Binding-site contacts:
Ligand atom N1 contacts residue THR146 of chain 1.DB at 4.0 Å.
Ligand atom C6 contacts residue GLY80 of chain 1.G at 3.4 Å.
Ligand atom C2 contacts residue GLY148 of chain 1.DB at 4.1 Å.
Ligand atom O2 contacts residue GLY148 of chain 1.DB at 3.0 Å (h-bond).
Ligand atom N4 contacts residue THR146 of chain 1.DB at 3.5 Å (h-bond).
Ligand atom C2' contacts residue GLY148 of chain 1.DB at 3.6 Å.
Ligand atom C6 contacts residue GLY81 of chain 1.G at 4.1 Å.
Ligand atom N3 contacts residue ALA147 of chain 1.DB at 3.1 Å (h-bond).
Ligand atom N4 contacts residue ARG78 of chain 1.G at 3.9 Å.
Ligand atom N3 contacts residue THR146 of chain 1.DB at 2.8 Å.
Ligand atom C2 contacts residue ALA147 of chain 1.DB at 3.7 Å (hydrophobic).
Ligand atom C1' contacts residue ALA147 of chain 1.DB at 3.2 Å (hydrophobic).
Ligand atom C2 contacts residue THR146 of chain 1.DB at 2.8 Å.
Ligand atom C1' contacts residue GLY80 of chain 1.G at 3.8 Å.
Ligand atom O2' contacts residue GLY148 of chain 1.DB at 2.6 Å (h-bond).
Ligand atom C4' contacts residue ALA147 of chain 1.DB at 4.3 Å (hydrophobic).
Ligand atom O2 contacts residue ALA147 of chain 1.DB at 2.9 Å.
Ligand atom O2' contacts residue THR149 of chain 1.DB at 4.2 Å.
Ligand atom O2 contacts residue THR146 of chain 1.DB at 2.1 Å (h-bond).
Ligand atom C4' contacts residue GLY80 of chain 1.G at 4.0 Å.
Ligand atom C5' contacts residue GLY80 of chain 1.G at 3.9 Å.
Ligand atom N9 contacts residue ALA147 of chain 1.DB at 3.6 Å.
Ligand atom N4 contacts residue ALA147 of chain 1.DB at 4.3 Å.
Ligand atom C2 contacts residue GLY81 of chain 1.G at 4.3 Å.
Ligand atom O5' contacts residue GLY80 of chain 1.G at 3.3 Å (h-bond).
Ligand atom C8 contacts residue ALA147 of chain 1.DB at 4.0 Å (hydrophobic).
Ligand atom C5 contacts residue GLY80 of chain 1.G at 3.9 Å.
Ligand atom O4' contacts residue ALA147 of chain 1.DB at 3.0 Å (h-bond).
Ligand atom C4 contacts residue ARG78 of chain 1.G at 4.0 Å.
Ligand atom N3 contacts residue ARG78 of chain 1.G at 3.5 Å (salt-bridge).
Ligand atom N4 contacts residue ASP145 of chain 1.DB at 2.9 Å (salt-bridge).
Ligand atom C2 contacts residue ARG78 of chain 1.G at 4.2 Å.
Ligand atom O4' contacts residue GLY80 of chain 1.G at 3.0 Å (h-bond).
Ligand atom N1 contacts residue GLY80 of chain 1.G at 3.7 Å.
Ligand atom C4 contacts residue ALA147 of chain 1.DB at 4.2 Å (hydrophobic).
Ligand atom C4 contacts residue ASP145 of chain 1.DB at 4.2 Å.
Ligand atom C4 contacts residue THR146 of chain 1.DB at 3.6 Å.
Ligand atom N3 contacts residue ASP145 of chain 1.DB at 4.3 Å.
Ligand atom C5 contacts residue GLY81 of chain 1.G at 4.2 Å.
Ligand atom N1 contacts residue GLY81 of chain 1.G at 4.2 Å.

This small molecule binds to this protein.
Small molecule (SMILES): Nc1ccn([C@@H]2O[C@H](COP(=O)=O)[C@@H](O[P](=O)(O)OC[C@H]3O[C@@H](n4ccc(N)nc4=O)[C@H](O)[C@@H]3O[P](=O)(O)OC[C@H]3O[C@@H](n4cnc5c(=O)nc(N)[nH]c54)[C@H](O)[C@@H]3O[P](=O)(O)OC[C@H]3O[C@@H](n4ccc(N)nc4=O)[C@H](O)[C@@H]3O[P](=O)(O)OC[C@H]3O[C@@H](n4ccc(N)nc4=O)[C@H](O)[C@@H]3O[P](=O)(O)OC[C@H]3O[C@@H](n4cnc5c(=O)nc(N)[nH]c54)[C@H](O)[C@@H]3O)[C@H]2O)c(=O)n1

Sequence of chain 1.DB:
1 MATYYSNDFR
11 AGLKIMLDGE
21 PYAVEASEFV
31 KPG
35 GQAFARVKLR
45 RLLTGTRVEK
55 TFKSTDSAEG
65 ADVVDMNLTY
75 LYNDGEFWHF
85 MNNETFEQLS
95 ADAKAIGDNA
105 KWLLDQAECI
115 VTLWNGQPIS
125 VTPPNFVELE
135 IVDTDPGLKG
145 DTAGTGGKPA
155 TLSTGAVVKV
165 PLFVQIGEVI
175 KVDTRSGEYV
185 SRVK

Sequence of chain 1.G:
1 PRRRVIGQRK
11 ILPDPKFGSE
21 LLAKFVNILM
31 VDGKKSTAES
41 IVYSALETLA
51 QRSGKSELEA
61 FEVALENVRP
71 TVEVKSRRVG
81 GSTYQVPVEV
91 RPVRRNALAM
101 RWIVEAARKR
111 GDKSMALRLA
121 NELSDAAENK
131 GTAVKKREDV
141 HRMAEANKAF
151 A